Binding-site contacts:
Ligand atom O41 contacts residue NDG1 of chain 1.D at 4.2 Å.
Ligand atom C43 contacts residue NDG1 of chain 1.D at 3.5 Å.
Ligand atom P39 contacts residue LYS75 of chain 1.B at 4.1 Å.
Ligand atom O41 contacts residue NA1 of chain 1.L at 4.1 Å.
Ligand atom C44 contacts residue ALA10 of chain 1.B at 4.5 Å (hydrophobic).
Ligand atom C44 contacts residue NDG1 of chain 1.D at 3.5 Å.
Ligand atom O37 contacts residue NA1 of chain 1.L at 2.4 Å (h-bond).
Ligand atom O34 contacts residue NDG1 of chain 1.D at 2.7 Å (h-bond).
Ligand atom O38 contacts residue NDG1 of chain 1.D at 4.0 Å.
Ligand atom O40 contacts residue PHE62 of chain 1.B at 3.3 Å.
Ligand atom P35 contacts residue NDG1 of chain 1.D at 2.7 Å.
Ligand atom O42 contacts residue NDG1 of chain 1.D at 4.2 Å.
Ligand atom C44 contacts residue THR98 of chain 1.B at 4.0 Å.
Ligand atom O36 contacts residue NDG1 of chain 1.D at 1.4 Å.
Ligand atom O37 contacts residue NDG1 of chain 1.D at 3.5 Å.
Ligand atom C43 contacts residue LYS75 of chain 1.B at 4.4 Å.
Ligand atom P39 contacts residue NA1 of chain 1.L at 4.3 Å.
Ligand atom O41 contacts residue ARG72 of chain 1.B at 4.3 Å.
Ligand atom O40 contacts residue ARG72 of chain 1.B at 4.1 Å.
Ligand atom O38 contacts residue LYS75 of chain 1.B at 4.3 Å.
Ligand atom C44 contacts residue PHE39 of chain 1.B at 3.5 Å (hydrophobic).
Ligand atom O40 contacts residue NA1 of chain 1.L at 4.4 Å.
Ligand atom O38 contacts residue NA1 of chain 1.L at 3.8 Å.
Ligand atom O40 contacts residue LYS75 of chain 1.B at 3.6 Å (salt-bridge).
Ligand atom O34 contacts residue NA1 of chain 1.L at 2.8 Å (h-bond).
Ligand atom P39 contacts residue NDG1 of chain 1.D at 4.4 Å.
Ligand atom O42 contacts residue LYS75 of chain 1.B at 3.4 Å.
Ligand atom P35 contacts residue NA1 of chain 1.L at 3.2 Å.

The protein below binds the small molecule below.
Small molecule (SMILES): CC(C)=CCCC(C)=CCCC(C)=CCCC(C)=CCOP(=O)(O)OP(=O)(O)O

Sequence of chain 1.B:
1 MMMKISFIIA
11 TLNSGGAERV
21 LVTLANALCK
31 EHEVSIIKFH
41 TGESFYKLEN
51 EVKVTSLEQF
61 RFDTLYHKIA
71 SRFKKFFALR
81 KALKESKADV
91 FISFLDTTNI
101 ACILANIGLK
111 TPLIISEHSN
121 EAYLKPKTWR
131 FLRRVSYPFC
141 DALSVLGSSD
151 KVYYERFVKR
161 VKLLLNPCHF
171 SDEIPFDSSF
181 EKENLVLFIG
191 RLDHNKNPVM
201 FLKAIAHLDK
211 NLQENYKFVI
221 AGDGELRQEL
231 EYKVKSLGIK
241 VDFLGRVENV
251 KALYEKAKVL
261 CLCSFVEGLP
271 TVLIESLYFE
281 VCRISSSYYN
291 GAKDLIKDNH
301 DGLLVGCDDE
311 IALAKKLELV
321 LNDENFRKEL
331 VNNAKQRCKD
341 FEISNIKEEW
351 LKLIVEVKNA